The protein below binds the small molecule below.
Small molecule (SMILES): CCCCCCCO[C@@H]1O[C@H](CO)[C@@H](O)[C@H](O)[C@H]1O

Sequence of chain 1.A:
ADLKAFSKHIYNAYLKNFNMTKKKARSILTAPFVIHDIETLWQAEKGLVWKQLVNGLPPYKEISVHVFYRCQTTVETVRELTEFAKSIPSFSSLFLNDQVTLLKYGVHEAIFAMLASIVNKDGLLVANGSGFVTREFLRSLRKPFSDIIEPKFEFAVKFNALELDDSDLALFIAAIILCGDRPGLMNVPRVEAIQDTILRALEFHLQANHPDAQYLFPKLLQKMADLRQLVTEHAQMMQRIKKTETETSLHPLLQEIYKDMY

Binding-site contacts:
Ligand atom C7 contacts residue ASN107 of chain 1.A at 3.4 Å.
Ligand atom C5 contacts residue B7G1 of chain 1.I at 3.8 Å.
Ligand atom C12 contacts residue ASN107 of chain 1.A at 4.2 Å.
Ligand atom C13 contacts residue PHE105 of chain 1.A at 3.8 Å (hydrophobic).
Ligand atom O6 contacts residue VAL110 of chain 1.A at 3.5 Å.
Ligand atom O4 contacts residue B7G1 of chain 1.I at 2.6 Å (h-bond).
Ligand atom C8 contacts residue ASN107 of chain 1.A at 4.4 Å.
Ligand atom O1 contacts residue ASN107 of chain 1.A at 4.4 Å.
Ligand atom C6 contacts residue THR111 of chain 1.A at 3.6 Å.
Ligand atom O3 contacts residue B7G1 of chain 1.I at 4.3 Å.
Ligand atom C1 contacts residue ASN107 of chain 1.A at 4.5 Å.
Ligand atom O6 contacts residue B7G1 of chain 1.I at 4.1 Å.
Ligand atom C6 contacts residue ASN107 of chain 1.A at 3.5 Å.
Ligand atom C3 contacts residue B7G1 of chain 1.I at 3.6 Å.
Ligand atom O6 contacts residue ASN107 of chain 1.A at 2.9 Å (h-bond).
Ligand atom C12 contacts residue LEU106 of chain 1.A at 4.0 Å (hydrophobic).
Ligand atom O6 contacts residue THR111 of chain 1.A at 4.0 Å.
Ligand atom C13 contacts residue LEU106 of chain 1.A at 4.0 Å (hydrophobic).
Ligand atom C4 contacts residue B7G1 of chain 1.I at 3.5 Å.
Ligand atom C9 contacts residue ASN107 of chain 1.A at 4.0 Å.
Ligand atom C6 contacts residue B7G1 of chain 1.I at 4.5 Å.
Ligand atom O5 contacts residue ASN107 of chain 1.A at 3.5 Å.
Ligand atom C5 contacts residue ASN107 of chain 1.A at 4.3 Å.